Sequence of chain 1.A:
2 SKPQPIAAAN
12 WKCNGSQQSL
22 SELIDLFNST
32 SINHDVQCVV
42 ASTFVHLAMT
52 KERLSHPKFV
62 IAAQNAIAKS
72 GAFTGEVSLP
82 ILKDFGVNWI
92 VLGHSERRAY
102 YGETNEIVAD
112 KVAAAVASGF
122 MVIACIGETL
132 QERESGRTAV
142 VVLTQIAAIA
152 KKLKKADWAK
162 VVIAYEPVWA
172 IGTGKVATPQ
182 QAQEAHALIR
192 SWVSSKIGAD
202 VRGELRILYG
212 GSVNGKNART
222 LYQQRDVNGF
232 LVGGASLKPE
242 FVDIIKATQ

Binding-site contacts:
Ligand atom C3 contacts residue GLY211 of chain 1.A at 4.1 Å.
Ligand atom C1 contacts residue ILE172 of chain 1.A at 4.4 Å (hydrophobic).
Ligand atom ON contacts residue GLU167 of chain 1.A at 4.1 Å.
Ligand atom C1 contacts residue HIS95 of chain 1.A at 4.0 Å.
Ligand atom P contacts residue SER213 of chain 1.A at 3.9 Å.
Ligand atom ON contacts residue LYS13 of chain 1.A at 4.1 Å.
Ligand atom N contacts residue GLY211 of chain 1.A at 3.6 Å (h-bond).
Ligand atom O1 contacts residue HIS95 of chain 1.A at 3.3 Å.
Ligand atom O3P contacts residue SER213 of chain 1.A at 3.1 Å (h-bond).
Ligand atom O1 contacts residue LYS13 of chain 1.A at 3.3 Å (salt-bridge).
Ligand atom N contacts residue GLU167 of chain 1.A at 3.9 Å.
Ligand atom C1 contacts residue GLY211 of chain 1.A at 3.7 Å.
Ligand atom C1 contacts residue GLU167 of chain 1.A at 3.7 Å.
Ligand atom O1 contacts residue SER96 of chain 1.A at 4.3 Å.
Ligand atom C4 contacts residue SER213 of chain 1.A at 3.9 Å.
Ligand atom N contacts residue HIS95 of chain 1.A at 3.7 Å.
Ligand atom O1 contacts residue GLU97 of chain 1.A at 3.4 Å (salt-bridge).
Ligand atom ON contacts residue HIS95 of chain 1.A at 2.7 Å (h-bond).
Ligand atom N contacts residue LEU232 of chain 1.A at 3.9 Å.
Ligand atom O1P contacts residue GLY235 of chain 1.A at 3.4 Å (h-bond).
Ligand atom C4 contacts residue GLY212 of chain 1.A at 4.3 Å.
Ligand atom C3 contacts residue ILE172 of chain 1.A at 3.8 Å (hydrophobic).
Ligand atom C3 contacts residue LYS13 of chain 1.A at 3.5 Å.
Ligand atom C1 contacts residue LYS13 of chain 1.A at 3.8 Å.
Ligand atom ON contacts residue ASN11 of chain 1.A at 3.3 Å (h-bond).
Ligand atom O1 contacts residue GLU167 of chain 1.A at 3.7 Å.
Ligand atom C3 contacts residue GLY234 of chain 1.A at 4.4 Å.
Ligand atom N contacts residue LYS13 of chain 1.A at 4.2 Å.
Ligand atom O2P contacts residue LYS13 of chain 1.A at 3.7 Å.
Ligand atom C4 contacts residue ILE172 of chain 1.A at 3.4 Å (hydrophobic).
Ligand atom C2 contacts residue GLY211 of chain 1.A at 3.0 Å.
Ligand atom O2P contacts residue GLY234 of chain 1.A at 4.2 Å.
Ligand atom P contacts residue GLY235 of chain 1.A at 4.2 Å.
Ligand atom C2 contacts residue ILE172 of chain 1.A at 3.2 Å (hydrophobic).
Ligand atom C2 contacts residue GLU167 of chain 1.A at 4.3 Å.
Ligand atom O2P contacts residue GLY235 of chain 1.A at 3.6 Å (h-bond).
Ligand atom C2 contacts residue LYS13 of chain 1.A at 4.3 Å.
Ligand atom O1P contacts residue GLY234 of chain 1.A at 3.8 Å.
Ligand atom O1P contacts residue SER213 of chain 1.A at 4.0 Å.
Ligand atom ON contacts residue LEU232 of chain 1.A at 4.0 Å.

A small-molecule ligand and the protein it binds are described below.
Small molecule (SMILES): O=C(CCCP(=O)([O-])[O-])NO